Binding-site contacts:
Ligand atom C4 contacts residue TYR11 of chain 1.A at 3.9 Å (hydrophobic).
Ligand atom C16 contacts residue TYR11 of chain 1.A at 3.5 Å (hydrophobic).
Ligand atom C7 contacts residue TYR11 of chain 1.A at 3.7 Å (hydrophobic).
Ligand atom C15 contacts residue GLN9 of chain 1.A at 3.9 Å.
Ligand atom C15 contacts residue VAL10 of chain 1.A at 4.3 Å (hydrophobic).
Ligand atom C15 contacts residue TYR11 of chain 1.A at 3.6 Å (hydrophobic).
Ligand atom C2 contacts residue TYR11 of chain 1.A at 3.5 Å (hydrophobic).
Ligand atom C8 contacts residue TYR11 of chain 1.A at 4.5 Å (hydrophobic).
Ligand atom C17 contacts residue TYR11 of chain 1.A at 4.1 Å (hydrophobic).
Ligand atom C3 contacts residue TYR11 of chain 1.A at 3.6 Å (hydrophobic).
Ligand atom C6 contacts residue TYR11 of chain 1.A at 4.0 Å (hydrophobic).
Ligand atom N2 contacts residue TYR11 of chain 1.A at 3.3 Å.
Ligand atom N1 contacts residue TYR11 of chain 1.A at 4.5 Å.
Ligand atom C5 contacts residue TYR11 of chain 1.A at 4.1 Å (hydrophobic).
Ligand atom C7 contacts residue GLN9 of chain 1.A at 3.9 Å.

A protein and the small-molecule ligand that binds it are described below.
Small molecule (SMILES): Cc1ccc2c(c1)sc(-c1ccc(N(C)C)cc1)[n+]2C

Sequence of chain 1.A:
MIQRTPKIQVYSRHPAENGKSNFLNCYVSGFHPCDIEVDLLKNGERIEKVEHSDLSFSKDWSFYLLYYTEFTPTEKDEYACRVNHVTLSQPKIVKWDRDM